Binding-site contacts:
Ligand atom O6 contacts residue SER16 of chain 1.B at 3.7 Å.
Ligand atom N2 contacts residue ASN13 of chain 1.B at 2.6 Å (h-bond).
Ligand atom C1 contacts residue TRP8 of chain 1.B at 4.0 Å (hydrophobic).
Ligand atom O5 contacts residue TRP8 of chain 1.B at 3.7 Å.
Ligand atom C6 contacts residue TRP8 of chain 1.B at 4.4 Å (hydrophobic).
Ligand atom O6 contacts residue GLY17 of chain 1.B at 4.1 Å.
Ligand atom C5 contacts residue ASN13 of chain 1.B at 3.6 Å.
Ligand atom O5 contacts residue ASN13 of chain 1.B at 2.4 Å (h-bond).
Ligand atom C2 contacts residue ASN13 of chain 1.B at 2.6 Å.
Ligand atom O6 contacts residue TRP8 of chain 1.B at 4.1 Å.
Ligand atom C3 contacts residue ASN13 of chain 1.B at 3.9 Å.
Ligand atom O6 contacts residue SER15 of chain 1.B at 4.2 Å.
Ligand atom C8 contacts residue ASN13 of chain 1.B at 3.6 Å.
Ligand atom C1 contacts residue ASN13 of chain 1.B at 1.5 Å.
Ligand atom C8 contacts residue GLY12 of chain 1.B at 4.1 Å.
Ligand atom C7 contacts residue ASN13 of chain 1.B at 3.0 Å.
Ligand atom O7 contacts residue ASN13 of chain 1.B at 3.5 Å (h-bond).
Ligand atom O6 contacts residue PRO18 of chain 1.B at 4.2 Å.
Ligand atom C4 contacts residue ASN13 of chain 1.B at 4.3 Å.
Ligand atom C5 contacts residue TRP8 of chain 1.B at 4.1 Å (hydrophobic).

Sequence of chain 1.B:
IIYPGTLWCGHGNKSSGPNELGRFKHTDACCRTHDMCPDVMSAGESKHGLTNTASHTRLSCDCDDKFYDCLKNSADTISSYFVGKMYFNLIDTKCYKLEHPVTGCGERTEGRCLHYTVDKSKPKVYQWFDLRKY

A protein and the small-molecule ligand that binds it are described below.
Small molecule (SMILES): CC(=O)N[C@@H]1[C@@H](O)[C@H](O)[C@@H](CO)O[C@H]1O